Sequence of chain 1.K:
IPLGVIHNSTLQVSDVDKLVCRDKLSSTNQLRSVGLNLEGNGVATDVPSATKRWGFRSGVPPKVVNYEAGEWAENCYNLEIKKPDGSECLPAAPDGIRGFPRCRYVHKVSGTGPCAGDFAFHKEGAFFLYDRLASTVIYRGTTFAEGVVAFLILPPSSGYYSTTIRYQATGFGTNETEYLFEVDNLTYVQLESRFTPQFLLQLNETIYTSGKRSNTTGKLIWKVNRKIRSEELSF

Binding-site contacts:
Ligand atom N2 contacts residue GLU197 of chain 1.K at 3.3 Å.
Ligand atom C1 contacts residue GLU197 of chain 1.K at 1.4 Å.
Ligand atom C2 contacts residue GLU197 of chain 1.K at 3.0 Å.
Ligand atom O5 contacts residue GLU197 of chain 1.K at 2.0 Å (salt-bridge).
Ligand atom C3 contacts residue GLU197 of chain 1.K at 3.9 Å.
Ligand atom C4 contacts residue GLU197 of chain 1.K at 4.1 Å.
Ligand atom O6 contacts residue GLU197 of chain 1.K at 4.1 Å.
Ligand atom O7 contacts residue GLU197 of chain 1.K at 2.1 Å.
Ligand atom C8 contacts residue GLU197 of chain 1.K at 3.9 Å.
Ligand atom C7 contacts residue GLU197 of chain 1.K at 2.8 Å.
Ligand atom C6 contacts residue GLU197 of chain 1.K at 4.1 Å.
Ligand atom C5 contacts residue GLU197 of chain 1.K at 3.1 Å.

This protein binds this small molecule.
Small molecule (SMILES): CC(=O)N[C@@H]1[C@@H](O)[C@H](O)[C@@H](CO)O[C@H]1O